A small-molecule ligand and the protein it binds are described below.
Small molecule (SMILES): CC1=N[C@@H]2[C@@H](O)[C@H](O)[C@@H](CO)O[C@@H]2S1

Binding-site contacts:
Ligand atom C8 contacts residue ASP319 of chain 1.A at 3.3 Å.
Ligand atom C1 contacts residue TRP367 of chain 1.A at 3.7 Å (hydrophobic).
Ligand atom C7 contacts residue TRP448 of chain 1.A at 3.8 Å (hydrophobic).
Ligand atom N2 contacts residue ASP319 of chain 1.A at 2.5 Å (salt-bridge).
Ligand atom S1 contacts residue TRP448 of chain 1.A at 3.6 Å.
Ligand atom C8 contacts residue TRP350 of chain 1.A at 3.4 Å (hydrophobic).
Ligand atom C6 contacts residue GLU450 of chain 1.A at 3.9 Å.
Ligand atom S1 contacts residue TYR399 of chain 1.A at 2.8 Å (h-bond).
Ligand atom C5 contacts residue TRP448 of chain 1.A at 3.7 Å (hydrophobic).
Ligand atom C6 contacts residue LEU412 of chain 1.A at 3.5 Å (hydrophobic).
Ligand atom C3 contacts residue TRP448 of chain 1.A at 4.0 Å (hydrophobic).
Ligand atom O4 contacts residue GLU450 of chain 1.A at 2.6 Å (salt-bridge).
Ligand atom O6 contacts residue TRP448 of chain 1.A at 3.6 Å.
Ligand atom C4 contacts residue ARG168 of chain 1.A at 3.9 Å.
Ligand atom C2 contacts residue GOL1 of chain 1.G at 3.7 Å.
Ligand atom O6 contacts residue ASP401 of chain 1.A at 2.7 Å (salt-bridge).
Ligand atom N2 contacts residue GLU320 of chain 1.A at 3.3 Å (salt-bridge).
Ligand atom C2 contacts residue ASP319 of chain 1.A at 3.7 Å.
Ligand atom O5 contacts residue GOL1 of chain 1.G at 3.3 Å (h-bond).
Ligand atom C3 contacts residue ARG168 of chain 1.A at 3.9 Å.
Ligand atom C6 contacts residue TRP414 of chain 1.A at 3.5 Å (hydrophobic).
Ligand atom C1 contacts residue GOL1 of chain 1.G at 3.5 Å.
Ligand atom O4 contacts residue ARG168 of chain 1.A at 2.8 Å (salt-bridge).
Ligand atom O6 contacts residue LEU412 of chain 1.A at 3.8 Å.
Ligand atom C4 contacts residue GLU450 of chain 1.A at 3.3 Å.
Ligand atom O5 contacts residue TRP414 of chain 1.A at 3.6 Å.
Ligand atom C8 contacts residue TRP367 of chain 1.A at 3.6 Å (hydrophobic).
Ligand atom O3 contacts residue HIS256 of chain 1.A at 3.0 Å.
Ligand atom C3 contacts residue GLU320 of chain 1.A at 3.9 Å.
Ligand atom O4 contacts residue TRP448 of chain 1.A at 3.3 Å.
Ligand atom O3 contacts residue GLU320 of chain 1.A at 3.6 Å (salt-bridge).
Ligand atom C7 contacts residue ASP319 of chain 1.A at 3.2 Å.
Ligand atom C6 contacts residue ASP401 of chain 1.A at 3.4 Å.
Ligand atom C6 contacts residue TRP448 of chain 1.A at 3.9 Å (hydrophobic).
Ligand atom C7 contacts residue TRP367 of chain 1.A at 3.9 Å (hydrophobic).
Ligand atom S1 contacts residue TRP367 of chain 1.A at 3.5 Å.
Ligand atom O3 contacts residue ARG168 of chain 1.A at 2.8 Å (salt-bridge).
Ligand atom O6 contacts residue TYR399 of chain 1.A at 3.6 Å.
Ligand atom C2 contacts residue GLU320 of chain 1.A at 3.1 Å.
Ligand atom O6 contacts residue TRP414 of chain 1.A at 2.9 Å (h-bond).

Sequence of chain 1.A:
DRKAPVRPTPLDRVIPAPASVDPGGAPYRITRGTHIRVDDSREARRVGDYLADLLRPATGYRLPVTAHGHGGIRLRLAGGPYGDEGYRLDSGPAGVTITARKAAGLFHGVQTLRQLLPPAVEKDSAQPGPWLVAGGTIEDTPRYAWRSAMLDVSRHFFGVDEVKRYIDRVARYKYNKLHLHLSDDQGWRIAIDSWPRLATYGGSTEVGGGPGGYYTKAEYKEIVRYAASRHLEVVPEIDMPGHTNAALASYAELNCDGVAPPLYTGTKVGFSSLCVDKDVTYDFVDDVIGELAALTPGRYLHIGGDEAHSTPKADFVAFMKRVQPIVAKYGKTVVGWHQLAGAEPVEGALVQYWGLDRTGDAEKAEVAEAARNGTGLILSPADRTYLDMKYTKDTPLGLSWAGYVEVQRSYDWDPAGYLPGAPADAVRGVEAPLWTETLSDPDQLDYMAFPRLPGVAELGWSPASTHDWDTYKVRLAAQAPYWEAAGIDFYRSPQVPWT